Sequence of chain 1.B:
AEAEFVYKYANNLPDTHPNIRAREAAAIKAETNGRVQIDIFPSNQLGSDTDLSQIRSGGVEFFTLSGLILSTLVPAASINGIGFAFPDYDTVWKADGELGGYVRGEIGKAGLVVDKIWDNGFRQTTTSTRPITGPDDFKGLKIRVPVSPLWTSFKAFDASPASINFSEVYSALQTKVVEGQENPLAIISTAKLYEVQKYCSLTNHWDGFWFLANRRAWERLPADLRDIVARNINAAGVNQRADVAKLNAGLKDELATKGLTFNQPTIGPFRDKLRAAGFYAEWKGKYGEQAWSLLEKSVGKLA

This small molecule binds to this protein.
Small molecule (SMILES): CC(=O)[C@](C)(O)C(=O)O

Binding-site contacts:
Ligand atom CAG contacts residue ASN35 of chain 1.B at 4.0 Å.
Ligand atom CAI contacts residue ARG151 of chain 1.B at 4.2 Å.
Ligand atom CAH contacts residue ASN212 of chain 1.B at 3.9 Å.
Ligand atom CAB contacts residue ASN148 of chain 1.B at 4.3 Å.
Ligand atom OAD contacts residue ASN212 of chain 1.B at 2.9 Å (h-bond).
Ligand atom CAG contacts residue ASN148 of chain 1.B at 4.0 Å.
Ligand atom CAB contacts residue ASN35 of chain 1.B at 3.6 Å.
Ligand atom CAH contacts residue ARG172 of chain 1.B at 3.6 Å.
Ligand atom OAC contacts residue PHE239 of chain 1.B at 3.5 Å.
Ligand atom OAD contacts residue ARG172 of chain 1.B at 2.8 Å (salt-bridge).
Ligand atom OAF contacts residue ASN212 of chain 1.B at 2.6 Å (h-bond).
Ligand atom CAB contacts residue ASN212 of chain 1.B at 4.0 Å.
Ligand atom OAF contacts residue ARG151 of chain 1.B at 3.0 Å (salt-bridge).
Ligand atom CAG contacts residue PHE239 of chain 1.B at 4.2 Å (hydrophobic).
Ligand atom CAI contacts residue ASN148 of chain 1.B at 3.9 Å.
Ligand atom CAI contacts residue ASN35 of chain 1.B at 4.3 Å.
Ligand atom CAA contacts residue TRP179 of chain 1.B at 3.6 Å (hydrophobic).
Ligand atom CAH contacts residue PRO174 of chain 1.B at 3.9 Å (hydrophobic).
Ligand atom CAB contacts residue PHE195 of chain 1.B at 3.8 Å (hydrophobic).
Ligand atom OAE contacts residue ASN35 of chain 1.B at 4.4 Å.
Ligand atom OAC contacts residue ASN35 of chain 1.B at 3.0 Å (h-bond).
Ligand atom OAD contacts residue PHE195 of chain 1.B at 3.8 Å.
Ligand atom OAE contacts residue PRO174 of chain 1.B at 3.7 Å.
Ligand atom OAD contacts residue PRO174 of chain 1.B at 3.8 Å.
Ligand atom OAF contacts residue ASN148 of chain 1.B at 3.0 Å (h-bond).
Ligand atom CAB contacts residue LEU36 of chain 1.B at 4.0 Å (hydrophobic).
Ligand atom CAA contacts residue ASP237 of chain 1.B at 4.3 Å.
Ligand atom OAE contacts residue ARG172 of chain 1.B at 2.9 Å (salt-bridge).
Ligand atom CAA contacts residue ASN148 of chain 1.B at 4.2 Å.
Ligand atom CAI contacts residue ASN212 of chain 1.B at 3.6 Å.
Ligand atom CAH contacts residue ARG151 of chain 1.B at 3.8 Å.
Ligand atom CAA contacts residue SER92 of chain 1.B at 4.0 Å.
Ligand atom OAD contacts residue GLU211 of chain 1.B at 4.3 Å.
Ligand atom OAE contacts residue PHE195 of chain 1.B at 3.6 Å.
Ligand atom CAA contacts residue ARG151 of chain 1.B at 3.8 Å.
Ligand atom CAA contacts residue ILE95 of chain 1.B at 4.2 Å (hydrophobic).
Ligand atom OAC contacts residue ILE95 of chain 1.B at 4.3 Å.
Ligand atom CAA contacts residue PRO174 of chain 1.B at 4.1 Å (hydrophobic).
Ligand atom CAH contacts residue PHE195 of chain 1.B at 3.9 Å (hydrophobic).
Ligand atom OAD contacts residue ARG151 of chain 1.B at 3.1 Å (salt-bridge).